This protein binds this small molecule.
Small molecule (SMILES): CC(=O)N[C@@H]1[C@@H](O)[C@H](O)[C@@H](CO)O[C@H]1O

Binding-site contacts:
Ligand atom C1 contacts residue ASN128 of chain 1.A at 1.4 Å.
Ligand atom O5 contacts residue ASN128 of chain 1.A at 2.4 Å (h-bond).
Ligand atom C5 contacts residue ASN128 of chain 1.A at 3.7 Å.
Ligand atom C3 contacts residue ASN128 of chain 1.A at 3.8 Å.
Ligand atom O7 contacts residue ASN128 of chain 1.A at 3.9 Å.
Ligand atom C6 contacts residue LEU87 of chain 1.A at 4.5 Å (hydrophobic).
Ligand atom C2 contacts residue ASN128 of chain 1.A at 2.4 Å.
Ligand atom N2 contacts residue ASN128 of chain 1.A at 2.9 Å (h-bond).
Ligand atom O5 contacts residue LEU87 of chain 1.A at 4.5 Å.
Ligand atom C4 contacts residue ASN128 of chain 1.A at 4.2 Å.
Ligand atom C7 contacts residue ASN128 of chain 1.A at 3.6 Å.
Ligand atom C8 contacts residue SER124 of chain 1.A at 4.0 Å.
Ligand atom O6 contacts residue GLU86 of chain 1.A at 4.2 Å.

Sequence of chain 1.A:
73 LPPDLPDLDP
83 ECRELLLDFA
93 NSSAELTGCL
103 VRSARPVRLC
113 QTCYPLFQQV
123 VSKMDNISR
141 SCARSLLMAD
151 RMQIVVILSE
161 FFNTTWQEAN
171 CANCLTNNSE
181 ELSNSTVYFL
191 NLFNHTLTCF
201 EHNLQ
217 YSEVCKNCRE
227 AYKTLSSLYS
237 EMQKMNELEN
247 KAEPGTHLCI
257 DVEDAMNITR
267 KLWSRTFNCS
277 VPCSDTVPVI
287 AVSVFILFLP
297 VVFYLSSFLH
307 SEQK